A protein and the small-molecule ligand that binds it are described below.
Small molecule (SMILES): CO[C@H]1O[C@H](CO)[C@@H](O)[C@H](O[C@H]2O[C@H](CO)[C@@H](O)[C@H](O)[C@@H]2O)[C@@H]1O

Sequence of chain 1.C:
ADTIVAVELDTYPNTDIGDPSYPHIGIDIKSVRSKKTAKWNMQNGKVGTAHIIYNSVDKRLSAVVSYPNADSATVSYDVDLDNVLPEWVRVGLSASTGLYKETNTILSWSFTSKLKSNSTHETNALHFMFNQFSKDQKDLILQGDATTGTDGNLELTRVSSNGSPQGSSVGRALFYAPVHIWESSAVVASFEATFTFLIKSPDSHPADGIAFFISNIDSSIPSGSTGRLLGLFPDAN

Binding-site contacts:
Ligand atom O2 contacts residue TYR12 of chain 1.C at 4.3 Å.
Ligand atom O1 contacts residue LEU99 of chain 1.C at 3.1 Å.
Ligand atom O6 contacts residue GLY98 of chain 1.C at 3.5 Å.
Ligand atom C3 contacts residue LEU99 of chain 1.C at 4.4 Å (hydrophobic).
Ligand atom C6 contacts residue TYR12 of chain 1.C at 3.9 Å (hydrophobic).
Ligand atom O4 contacts residue ARG228 of chain 1.C at 3.1 Å (salt-bridge).
Ligand atom C5 contacts residue LEU99 of chain 1.C at 4.1 Å (hydrophobic).
Ligand atom O4 contacts residue ASN14 of chain 1.C at 3.3 Å (h-bond).
Ligand atom O6 contacts residue LEU99 of chain 1.C at 3.1 Å (h-bond).
Ligand atom C6 contacts residue ASP208 of chain 1.C at 3.4 Å.
Ligand atom C1 contacts residue TYR12 of chain 1.C at 4.1 Å (hydrophobic).
Ligand atom C6 contacts residue TYR100 of chain 1.C at 4.0 Å (hydrophobic).
Ligand atom O6 contacts residue TYR100 of chain 1.C at 3.2 Å (h-bond).
Ligand atom C3 contacts residue ARG228 of chain 1.C at 3.7 Å.
Ligand atom O3 contacts residue GLY227 of chain 1.C at 3.5 Å.
Ligand atom C7 contacts residue LEU99 of chain 1.C at 3.3 Å (hydrophobic).
Ligand atom C5 contacts residue TYR12 of chain 1.C at 4.2 Å (hydrophobic).
Ligand atom C4 contacts residue ASP208 of chain 1.C at 3.4 Å.
Ligand atom C6 contacts residue ALA207 of chain 1.C at 4.1 Å (hydrophobic).
Ligand atom C4 contacts residue ARG228 of chain 1.C at 3.5 Å.
Ligand atom O4 contacts residue ASP208 of chain 1.C at 2.7 Å (salt-bridge).
Ligand atom C2 contacts residue TYR12 of chain 1.C at 4.1 Å (hydrophobic).
Ligand atom O3 contacts residue ARG228 of chain 1.C at 2.8 Å (salt-bridge).
Ligand atom C4 contacts residue GLY227 of chain 1.C at 4.0 Å.
Ligand atom O5 contacts residue LEU99 of chain 1.C at 3.3 Å (h-bond).
Ligand atom O6 contacts residue ALA207 of chain 1.C at 3.7 Å.
Ligand atom O4 contacts residue GLY227 of chain 1.C at 3.9 Å.
Ligand atom O2 contacts residue LEU99 of chain 1.C at 3.9 Å.
Ligand atom C6 contacts residue LEU99 of chain 1.C at 4.0 Å (hydrophobic).
Ligand atom O5 contacts residue GLY98 of chain 1.C at 4.3 Å.
Ligand atom O2 contacts residue GLY98 of chain 1.C at 3.7 Å.
Ligand atom O1 contacts residue TYR100 of chain 1.C at 4.2 Å.
Ligand atom C5 contacts residue ASP208 of chain 1.C at 4.0 Å.
Ligand atom C3 contacts residue ASN14 of chain 1.C at 4.3 Å.
Ligand atom O6 contacts residue ASP208 of chain 1.C at 2.8 Å (salt-bridge).
Ligand atom C7 contacts residue TYR100 of chain 1.C at 3.9 Å (hydrophobic).
Ligand atom C3 contacts residue GLY227 of chain 1.C at 4.3 Å.
Ligand atom O2 contacts residue GLY227 of chain 1.C at 4.1 Å.
Ligand atom C1 contacts residue LEU99 of chain 1.C at 4.0 Å (hydrophobic).
Ligand atom O4 contacts residue TYR12 of chain 1.C at 4.0 Å.